Sequence of chain 1.A:
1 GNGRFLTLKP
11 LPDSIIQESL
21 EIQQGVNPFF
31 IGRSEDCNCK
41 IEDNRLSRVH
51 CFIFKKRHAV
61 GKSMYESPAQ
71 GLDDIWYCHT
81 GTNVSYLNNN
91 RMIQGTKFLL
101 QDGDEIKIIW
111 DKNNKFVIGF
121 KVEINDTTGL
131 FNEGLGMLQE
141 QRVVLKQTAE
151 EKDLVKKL

Binding-site contacts:
Ligand atom CD1 contacts residue ASN83 of chain 1.A at 2.9 Å.
Ligand atom CB contacts residue THR82 of chain 1.A at 3.9 Å.
Ligand atom CG contacts residue ASN83 of chain 1.A at 3.5 Å.
Ligand atom O3P contacts residue ARG33 of chain 1.A at 2.8 Å (salt-bridge).
Ligand atom O1P contacts residue ASN44 of chain 1.A at 3.6 Å (h-bond).
Ligand atom CD1 contacts residue TRP110 of chain 1.A at 3.7 Å (hydrophobic).
Ligand atom CD1 contacts residue ARG45 of chain 1.A at 3.6 Å.
Ligand atom CD2 contacts residue ASN83 of chain 1.A at 3.9 Å.
Ligand atom CE2 contacts residue ARG45 of chain 1.A at 3.5 Å.
Ligand atom OH contacts residue LEU46 of chain 1.A at 3.8 Å.
Ligand atom N contacts residue ASN83 of chain 1.A at 3.8 Å.
Ligand atom CB contacts residue ASN83 of chain 1.A at 3.3 Å.
Ligand atom CD1 contacts residue ARG45 of chain 1.A at 3.9 Å.
Ligand atom CZ contacts residue ASN44 of chain 1.A at 3.9 Å.
Ligand atom O contacts residue THR82 of chain 1.A at 3.5 Å.
Ligand atom CE1 contacts residue LEU46 of chain 1.A at 4.0 Å (hydrophobic).
Ligand atom CD1 contacts residue ILE109 of chain 1.A at 3.1 Å (hydrophobic).
Ligand atom CZ contacts residue ARG45 of chain 1.A at 3.6 Å.
Ligand atom CB contacts residue ASN83 of chain 1.A at 3.0 Å.
Ligand atom CA contacts residue ASN83 of chain 1.A at 3.5 Å.
Ligand atom OD1 contacts residue THR82 of chain 1.A at 2.6 Å (h-bond).
Ligand atom CD1 contacts residue THR82 of chain 1.A at 4.0 Å.
Ligand atom CG contacts residue THR82 of chain 1.A at 3.5 Å.
Ligand atom CG contacts residue ARG45 of chain 1.A at 3.5 Å.
Ligand atom CE1 contacts residue SER47 of chain 1.A at 3.7 Å.
Ligand atom C contacts residue ASN83 of chain 1.A at 3.9 Å.
Ligand atom OD2 contacts residue THR82 of chain 1.A at 4.0 Å.
Ligand atom OH contacts residue ARG33 of chain 1.A at 3.6 Å.
Ligand atom CD2 contacts residue ARG45 of chain 1.A at 3.5 Å.
Ligand atom CE1 contacts residue ARG45 of chain 1.A at 3.7 Å.
Ligand atom CE2 contacts residue ASN44 of chain 1.A at 3.7 Å.
Ligand atom OH contacts residue ASN44 of chain 1.A at 3.6 Å (h-bond).
Ligand atom N contacts residue ASN83 of chain 1.A at 3.0 Å (h-bond).
Ligand atom CD2 contacts residue TRP110 of chain 1.A at 3.9 Å (hydrophobic).
Ligand atom P contacts residue ARG33 of chain 1.A at 3.7 Å.
Ligand atom C contacts residue THR82 of chain 1.A at 4.1 Å.
Ligand atom CG contacts residue ASN83 of chain 1.A at 2.8 Å.
Ligand atom OH contacts residue SER47 of chain 1.A at 4.1 Å.
Ligand atom CD2 contacts residue ASP111 of chain 1.A at 3.0 Å.
Ligand atom N contacts residue THR82 of chain 1.A at 4.1 Å.

A small-molecule ligand and the protein it binds are described below.
Small molecule (SMILES): CC[C@H](C)[C@H](NC(=O)[C@H](CC(=O)O)NC(=O)[C@@H]([NH3+])CCC(=O)O)C(=O)N[C@@H](Cc1ccc(OP(=O)(O)O)cc1)C(=O)N[C@@H](Cc1ccc(O)cc1)C(=O)N[C@@H](CC(C)C)C(=O)N[C@@H](CC(=O)O)C(=O)O